Sequence of chain 1.A:
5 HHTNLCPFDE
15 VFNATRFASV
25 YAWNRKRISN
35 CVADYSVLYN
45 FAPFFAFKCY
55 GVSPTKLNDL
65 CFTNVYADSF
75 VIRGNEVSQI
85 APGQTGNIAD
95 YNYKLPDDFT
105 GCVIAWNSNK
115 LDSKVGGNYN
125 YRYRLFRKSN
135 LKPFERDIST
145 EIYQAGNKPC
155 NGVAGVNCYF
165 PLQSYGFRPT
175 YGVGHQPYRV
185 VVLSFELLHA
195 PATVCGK

This protein binds this small molecule.
Small molecule (SMILES): CC(=O)N[C@@H]1[C@@H](O)[C@H](O)[C@@H](CO)O[C@H]1O

Binding-site contacts:
Ligand atom N2 contacts residue ASN17 of chain 1.A at 2.9 Å (h-bond).
Ligand atom O7 contacts residue ASP13 of chain 1.A at 4.1 Å.
Ligand atom C5 contacts residue ASN17 of chain 1.A at 3.6 Å.
Ligand atom O6 contacts residue ASN17 of chain 1.A at 4.2 Å.
Ligand atom O5 contacts residue ASN17 of chain 1.A at 2.4 Å (h-bond).
Ligand atom C1 contacts residue ASN17 of chain 1.A at 1.4 Å.
Ligand atom C4 contacts residue ASN17 of chain 1.A at 4.3 Å.
Ligand atom C7 contacts residue ASP13 of chain 1.A at 4.4 Å.
Ligand atom C7 contacts residue ASN17 of chain 1.A at 3.6 Å.
Ligand atom C3 contacts residue ASN17 of chain 1.A at 3.8 Å.
Ligand atom O7 contacts residue ASN17 of chain 1.A at 3.9 Å.
Ligand atom C2 contacts residue ASN17 of chain 1.A at 2.5 Å.